The protein below binds the small molecule below.
Small molecule (SMILES): C=CC[C@@H](C(=O)N1CCCC[C@H]1C(=O)O[C@H](CCc1ccc(OC)c(OC)c1)c1cccc(OCC(=O)O)c1)c1ccc(Cl)s1

Binding-site contacts:
Ligand atom CAV contacts residue TYR101 of chain 1.A at 3.6 Å (hydrophobic).
Ligand atom CAC contacts residue TYR101 of chain 1.A at 3.3 Å (hydrophobic).
Ligand atom CAR contacts residue GLY72 of chain 1.A at 3.2 Å.
Ligand atom CAO contacts residue VAL74 of chain 1.A at 3.9 Å (hydrophobic).
Ligand atom CAT contacts residue ALA100 of chain 1.A at 3.8 Å (hydrophobic).
Ligand atom SAF contacts residue ILE110 of chain 1.A at 3.7 Å.
Ligand atom CBA contacts residue PHE65 of chain 1.A at 3.6 Å (hydrophobic).
Ligand atom CAK contacts residue VAL74 of chain 1.A at 3.7 Å (hydrophobic).
Ligand atom CAH contacts residue GLY47 of chain 1.A at 3.6 Å.
Ligand atom CAO contacts residue GLN73 of chain 1.A at 3.3 Å.
Ligand atom CB contacts residue TRP78 of chain 1.A at 3.5 Å (hydrophobic).
Ligand atom O contacts residue VAL74 of chain 1.A at 3.3 Å.
Ligand atom OAQ contacts residue VAL74 of chain 1.A at 3.5 Å (h-bond).
Ligand atom CAK contacts residue ILE75 of chain 1.A at 3.9 Å (hydrophobic).
Ligand atom CAZ contacts residue GLN73 of chain 1.A at 3.4 Å.
Ligand atom OAE contacts residue PHE118 of chain 1.A at 3.8 Å.
Ligand atom CBO contacts residue PHE65 of chain 1.A at 3.7 Å (hydrophobic).
Ligand atom CAP contacts residue VAL74 of chain 1.A at 3.4 Å (hydrophobic).
Ligand atom CAI contacts residue ASP56 of chain 1.A at 3.8 Å.
Ligand atom CBP contacts residue TYR45 of chain 1.A at 3.7 Å (hydrophobic).
Ligand atom CAP contacts residue GLN73 of chain 1.A at 3.7 Å.
Ligand atom CAT contacts residue TYR101 of chain 1.A at 3.7 Å (hydrophobic).
Ligand atom CAR contacts residue VAL74 of chain 1.A at 3.2 Å (hydrophobic).
Ligand atom CLAJ contacts residue LEU49 of chain 1.A at 3.5 Å.
Ligand atom CBO contacts residue TYR45 of chain 1.A at 3.6 Å (hydrophobic).
Ligand atom OAE contacts residue TYR101 of chain 1.A at 2.6 Å (h-bond).
Ligand atom CAP contacts residue GLY72 of chain 1.A at 3.6 Å.
Ligand atom OBE contacts residue PHE65 of chain 1.A at 3.7 Å.
Ligand atom CBF contacts residue PHE65 of chain 1.A at 3.8 Å (hydrophobic).
Ligand atom CAL contacts residue ILE75 of chain 1.A at 3.9 Å (hydrophobic).
Ligand atom CBN contacts residue PHE65 of chain 1.A at 3.6 Å (hydrophobic).
Ligand atom O contacts residue ILE75 of chain 1.A at 2.9 Å (h-bond).
Ligand atom CAP contacts residue ILE75 of chain 1.A at 3.8 Å (hydrophobic).
Ligand atom OAY contacts residue TYR101 of chain 1.A at 3.1 Å (h-bond).
Ligand atom CBN contacts residue TRP78 of chain 1.A at 3.8 Å (hydrophobic).
Ligand atom CBA contacts residue GLN73 of chain 1.A at 3.9 Å.
Ligand atom CBB contacts residue PHE65 of chain 1.A at 3.5 Å (hydrophobic).
Ligand atom OBE contacts residue GLN73 of chain 1.A at 3.4 Å (h-bond).
Ligand atom CLAJ contacts residue LYS48 of chain 1.A at 3.3 Å.
Ligand atom C contacts residue TYR101 of chain 1.A at 3.8 Å (hydrophobic).

Sequence of chain 1.A:
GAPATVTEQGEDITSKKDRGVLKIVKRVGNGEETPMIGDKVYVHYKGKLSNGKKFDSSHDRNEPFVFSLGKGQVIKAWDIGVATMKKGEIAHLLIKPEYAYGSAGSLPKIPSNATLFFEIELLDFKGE